The protein below binds the small molecule below.
Small molecule (SMILES): CNCCN(C)c1cc(C#N)cc(CCc2cc(C)cc(N)n2)c1

Binding-site contacts:
Ligand atom N18 contacts residue ASN248 of chain 1.A at 3.3 Å (h-bond).
Ligand atom C13 contacts residue HIS128 of chain 1.A at 3.7 Å.
Ligand atom C19 contacts residue TRP329 of chain 1.A at 3.7 Å (hydrophobic).
Ligand atom C20 contacts residue HEM1 of chain 1.B at 2.9 Å.
Ligand atom N02 contacts residue HEM1 of chain 1.B at 3.5 Å.
Ligand atom C03 contacts residue HEM1 of chain 1.B at 3.5 Å.
Ligand atom N18 contacts residue ARG254 of chain 1.A at 3.2 Å (salt-bridge).
Ligand atom C11 contacts residue ILE218 of chain 1.A at 3.7 Å (hydrophobic).
Ligand atom C12 contacts residue HEM1 of chain 1.B at 3.5 Å.
Ligand atom C15 contacts residue HEM1 of chain 1.B at 3.5 Å.
Ligand atom C07 contacts residue GLY237 of chain 1.A at 3.5 Å.
Ligand atom C02 contacts residue GLU243 of chain 1.A at 3.4 Å.
Ligand atom N22 contacts residue HIS128 of chain 1.A at 3.7 Å.
Ligand atom C17 contacts residue GLN129 of chain 1.A at 3.8 Å.
Ligand atom N01 contacts residue GLU243 of chain 1.A at 2.7 Å (salt-bridge).
Ligand atom C02 contacts residue HEM1 of chain 1.B at 3.7 Å.
Ligand atom C14 contacts residue HIS128 of chain 1.A at 3.6 Å.
Ligand atom C13 contacts residue GLN129 of chain 1.A at 3.8 Å.
Ligand atom C05 contacts residue ILE218 of chain 1.A at 3.7 Å (hydrophobic).
Ligand atom N02 contacts residue TYR239 of chain 1.A at 3.5 Å.
Ligand atom C07 contacts residue ASN236 of chain 1.A at 3.8 Å.
Ligand atom N02 contacts residue TRP238 of chain 1.A at 2.7 Å (h-bond).
Ligand atom C07 contacts residue PHE235 of chain 1.A at 3.6 Å (hydrophobic).
Ligand atom C16 contacts residue HEM1 of chain 1.B at 3.2 Å.
Ligand atom C09 contacts residue ILE218 of chain 1.A at 3.3 Å (hydrophobic).
Ligand atom C12 contacts residue GLN129 of chain 1.A at 3.2 Å.
Ligand atom C14 contacts residue HEM1 of chain 1.B at 3.8 Å.
Ligand atom N18 contacts residue ARG132 of chain 1.A at 2.9 Å (salt-bridge).
Ligand atom C20 contacts residue TYR357 of chain 1.A at 3.8 Å (hydrophobic).
Ligand atom C11 contacts residue HEM1 of chain 1.B at 3.1 Å.
Ligand atom C08 contacts residue HEM1 of chain 1.B at 3.2 Å.
Ligand atom C08 contacts residue GLU243 of chain 1.A at 3.4 Å.
Ligand atom C13 contacts residue HEM1 of chain 1.B at 3.7 Å.
Ligand atom N02 contacts residue GLU243 of chain 1.A at 2.6 Å (salt-bridge).
Ligand atom N19 contacts residue HEM1 of chain 1.B at 3.5 Å (h-bond).
Ligand atom C06 contacts residue GLU243 of chain 1.A at 3.5 Å.
Ligand atom C02 contacts residue TRP238 of chain 1.A at 3.8 Å (hydrophobic).
Ligand atom C07 contacts residue HEM1 of chain 1.B at 3.6 Å.
Ligand atom N01 contacts residue HEM1 of chain 1.B at 3.8 Å.
Ligand atom C17 contacts residue ARG132 of chain 1.A at 3.3 Å.

Sequence of chain 1.A:
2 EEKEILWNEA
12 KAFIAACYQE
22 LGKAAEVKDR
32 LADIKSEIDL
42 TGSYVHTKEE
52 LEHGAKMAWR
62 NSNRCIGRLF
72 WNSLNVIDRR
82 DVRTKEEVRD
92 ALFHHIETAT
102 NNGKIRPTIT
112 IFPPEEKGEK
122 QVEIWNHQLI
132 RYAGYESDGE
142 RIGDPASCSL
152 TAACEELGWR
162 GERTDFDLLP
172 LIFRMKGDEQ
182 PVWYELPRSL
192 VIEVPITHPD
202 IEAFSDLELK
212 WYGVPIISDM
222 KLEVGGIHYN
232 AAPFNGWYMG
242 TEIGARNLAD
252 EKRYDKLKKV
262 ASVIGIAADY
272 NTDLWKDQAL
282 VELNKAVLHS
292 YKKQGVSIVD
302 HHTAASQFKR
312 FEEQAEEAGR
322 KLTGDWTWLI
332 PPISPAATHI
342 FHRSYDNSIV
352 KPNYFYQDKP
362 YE